Binding-site contacts:
Ligand atom CD contacts residue ZDC1 of chain 1.Q at 3.4 Å.
Ligand atom N contacts residue THR39 of chain 1.C at 3.2 Å (h-bond).
Ligand atom O contacts residue THR36 of chain 1.C at 3.8 Å.
Ligand atom C contacts residue THR52 of chain 1.C at 3.2 Å.
Ligand atom O contacts residue SER23 of chain 1.A at 3.7 Å.
Ligand atom O contacts residue GLY51 of chain 1.C at 3.5 Å.
Ligand atom CB contacts residue GLY24 of chain 1.A at 3.9 Å.
Ligand atom O contacts residue THR39 of chain 1.C at 3.0 Å (h-bond).
Ligand atom CB contacts residue GLN53 of chain 1.C at 3.1 Å.
Ligand atom CD contacts residue GLY24 of chain 1.A at 3.5 Å.
Ligand atom N contacts residue PHE40 of chain 1.C at 3.7 Å.
Ligand atom N contacts residue GLN53 of chain 1.C at 3.2 Å (h-bond).
Ligand atom CD1 contacts residue ALA38 of chain 1.C at 3.7 Å (hydrophobic).
Ligand atom CG contacts residue GLN53 of chain 1.C at 3.8 Å.
Ligand atom CD contacts residue SER23 of chain 1.A at 3.8 Å.
Ligand atom CG contacts residue THR36 of chain 1.C at 3.9 Å.
Ligand atom CB contacts residue SER23 of chain 1.A at 3.2 Å.
Ligand atom O contacts residue ALA38 of chain 1.C at 3.7 Å.
Ligand atom CB contacts residue ALA37 of chain 1.C at 4.2 Å (hydrophobic).
Ligand atom CA contacts residue THR39 of chain 1.C at 3.6 Å.
Ligand atom C contacts residue GLY51 of chain 1.C at 4.2 Å.
Ligand atom N contacts residue GLN53 of chain 1.C at 4.2 Å.
Ligand atom CE contacts residue ZDC1 of chain 1.Q at 2.6 Å.
Ligand atom CA contacts residue THR39 of chain 1.C at 4.2 Å.
Ligand atom O contacts residue THR39 of chain 1.C at 2.8 Å (h-bond).
Ligand atom C contacts residue THR39 of chain 1.C at 4.0 Å.
Ligand atom N contacts residue THR52 of chain 1.C at 2.6 Å (h-bond).
Ligand atom C contacts residue PHE40 of chain 1.C at 4.1 Å (hydrophobic).
Ligand atom O contacts residue PHE40 of chain 1.C at 3.2 Å.
Ligand atom CG contacts residue ALA37 of chain 1.C at 4.1 Å (hydrophobic).
Ligand atom CD2 contacts residue THR36 of chain 1.C at 4.1 Å.
Ligand atom C contacts residue THR39 of chain 1.C at 3.9 Å.
Ligand atom CD1 contacts residue ALA37 of chain 1.C at 3.5 Å (hydrophobic).
Ligand atom O contacts residue THR52 of chain 1.C at 2.9 Å (h-bond).
Ligand atom C contacts residue SER23 of chain 1.A at 3.9 Å.
Ligand atom NZ contacts residue ZDC1 of chain 1.Q at 1.3 Å.
Ligand atom CB contacts residue THR36 of chain 1.C at 4.1 Å.
Ligand atom C contacts residue PHE40 of chain 1.C at 4.1 Å (hydrophobic).
Ligand atom C contacts residue THR39 of chain 1.C at 4.1 Å.
Ligand atom CD1 contacts residue GLN53 of chain 1.C at 3.4 Å.

Sequence of chain 1.A:
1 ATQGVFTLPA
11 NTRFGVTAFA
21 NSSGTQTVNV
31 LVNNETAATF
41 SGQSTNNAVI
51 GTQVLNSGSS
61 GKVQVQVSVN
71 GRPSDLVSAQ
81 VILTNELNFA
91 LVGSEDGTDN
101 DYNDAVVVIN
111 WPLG

This protein binds this small molecule.
Small molecule (SMILES): CCC[C@@H]1NC(=O)[C@@H]2CCCCNC(=O)CSC[C@H](NC1=O)C(=O)N[C@@H](C)C(=O)N[C@@H](CC(C)C)C(=O)N[C@H](C(=O)N[C@@H](CC(C)C)C(=O)N[C@@H](CCCCN)C(N)=O)CSCC(=O)N2

Sequence of chain 1.C:
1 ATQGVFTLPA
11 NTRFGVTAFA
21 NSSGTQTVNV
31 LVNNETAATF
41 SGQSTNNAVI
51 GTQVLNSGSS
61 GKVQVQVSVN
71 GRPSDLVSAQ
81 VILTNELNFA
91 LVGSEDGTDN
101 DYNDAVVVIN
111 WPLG